Sequence of chain 1.B:
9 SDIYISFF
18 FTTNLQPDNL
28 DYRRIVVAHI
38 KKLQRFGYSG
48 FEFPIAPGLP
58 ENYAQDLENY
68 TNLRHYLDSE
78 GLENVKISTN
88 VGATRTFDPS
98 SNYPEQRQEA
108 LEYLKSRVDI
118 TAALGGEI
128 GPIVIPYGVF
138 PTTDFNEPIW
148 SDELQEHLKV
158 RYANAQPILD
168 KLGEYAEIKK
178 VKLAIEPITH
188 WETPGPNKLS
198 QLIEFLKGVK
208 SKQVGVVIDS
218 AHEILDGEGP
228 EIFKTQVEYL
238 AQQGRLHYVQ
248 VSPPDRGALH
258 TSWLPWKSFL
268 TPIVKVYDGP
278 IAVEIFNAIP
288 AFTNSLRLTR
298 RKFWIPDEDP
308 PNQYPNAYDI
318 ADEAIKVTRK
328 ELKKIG

Binding-site contacts:
Ligand atom C4 contacts residue ASN87 of chain 1.B at 3.1 Å.
Ligand atom C2 contacts residue GLU183 of chain 1.B at 4.0 Å.
Ligand atom C1 contacts residue ILE185 of chain 1.B at 4.5 Å (hydrophobic).
Ligand atom C3 contacts residue TYR134 of chain 1.B at 3.8 Å (hydrophobic).
Ligand atom O3 contacts residue TYR134 of chain 1.B at 3.9 Å.
Ligand atom O3 contacts residue PHE283 of chain 1.B at 3.8 Å.
Ligand atom O2 contacts residue ILE185 of chain 1.B at 3.9 Å.
Ligand atom O4 contacts residue PRO129 of chain 1.B at 3.3 Å.
Ligand atom C2 contacts residue GLU189 of chain 1.B at 4.1 Å.
Ligand atom O2 contacts residue GLU183 of chain 1.B at 2.9 Å (salt-bridge).
Ligand atom C1 contacts residue ARG253 of chain 1.B at 4.4 Å.
Ligand atom O1 contacts residue GLU189 of chain 1.B at 3.0 Å (salt-bridge).
Ligand atom C1 contacts residue GLU189 of chain 1.B at 3.3 Å.
Ligand atom C1 contacts residue TYR134 of chain 1.B at 4.2 Å (hydrophobic).
Ligand atom O1 contacts residue ILE185 of chain 1.B at 4.1 Å.
Ligand atom O2 contacts residue PRO129 of chain 1.B at 4.2 Å.
Ligand atom O2 contacts residue ASN87 of chain 1.B at 3.6 Å.
Ligand atom O1 contacts residue PHE283 of chain 1.B at 3.9 Å.
Ligand atom O3 contacts residue PHE289 of chain 1.B at 4.1 Å.
Ligand atom C2 contacts residue TYR134 of chain 1.B at 3.8 Å (hydrophobic).
Ligand atom C1 contacts residue HIS219 of chain 1.B at 4.4 Å.
Ligand atom O4 contacts residue ASN87 of chain 1.B at 2.7 Å (h-bond).
Ligand atom C1 contacts residue PHE283 of chain 1.B at 3.4 Å (hydrophobic).
Ligand atom O1 contacts residue HIS219 of chain 1.B at 3.0 Å (h-bond).
Ligand atom C2 contacts residue PHE283 of chain 1.B at 4.5 Å (hydrophobic).
Ligand atom C2 contacts residue ILE185 of chain 1.B at 3.9 Å (hydrophobic).
Ligand atom O3 contacts residue PHE16 of chain 1.B at 4.4 Å.
Ligand atom O1 contacts residue GLU183 of chain 1.B at 4.1 Å.
Ligand atom C4 contacts residue PHE16 of chain 1.B at 3.8 Å (hydrophobic).
Ligand atom O1 contacts residue ARG253 of chain 1.B at 3.5 Å (salt-bridge).

This small molecule binds to this protein.
Small molecule (SMILES): O=C[C@H](O)[C@@H](O)[C@H](O)CO